Sequence of chain 33.X:
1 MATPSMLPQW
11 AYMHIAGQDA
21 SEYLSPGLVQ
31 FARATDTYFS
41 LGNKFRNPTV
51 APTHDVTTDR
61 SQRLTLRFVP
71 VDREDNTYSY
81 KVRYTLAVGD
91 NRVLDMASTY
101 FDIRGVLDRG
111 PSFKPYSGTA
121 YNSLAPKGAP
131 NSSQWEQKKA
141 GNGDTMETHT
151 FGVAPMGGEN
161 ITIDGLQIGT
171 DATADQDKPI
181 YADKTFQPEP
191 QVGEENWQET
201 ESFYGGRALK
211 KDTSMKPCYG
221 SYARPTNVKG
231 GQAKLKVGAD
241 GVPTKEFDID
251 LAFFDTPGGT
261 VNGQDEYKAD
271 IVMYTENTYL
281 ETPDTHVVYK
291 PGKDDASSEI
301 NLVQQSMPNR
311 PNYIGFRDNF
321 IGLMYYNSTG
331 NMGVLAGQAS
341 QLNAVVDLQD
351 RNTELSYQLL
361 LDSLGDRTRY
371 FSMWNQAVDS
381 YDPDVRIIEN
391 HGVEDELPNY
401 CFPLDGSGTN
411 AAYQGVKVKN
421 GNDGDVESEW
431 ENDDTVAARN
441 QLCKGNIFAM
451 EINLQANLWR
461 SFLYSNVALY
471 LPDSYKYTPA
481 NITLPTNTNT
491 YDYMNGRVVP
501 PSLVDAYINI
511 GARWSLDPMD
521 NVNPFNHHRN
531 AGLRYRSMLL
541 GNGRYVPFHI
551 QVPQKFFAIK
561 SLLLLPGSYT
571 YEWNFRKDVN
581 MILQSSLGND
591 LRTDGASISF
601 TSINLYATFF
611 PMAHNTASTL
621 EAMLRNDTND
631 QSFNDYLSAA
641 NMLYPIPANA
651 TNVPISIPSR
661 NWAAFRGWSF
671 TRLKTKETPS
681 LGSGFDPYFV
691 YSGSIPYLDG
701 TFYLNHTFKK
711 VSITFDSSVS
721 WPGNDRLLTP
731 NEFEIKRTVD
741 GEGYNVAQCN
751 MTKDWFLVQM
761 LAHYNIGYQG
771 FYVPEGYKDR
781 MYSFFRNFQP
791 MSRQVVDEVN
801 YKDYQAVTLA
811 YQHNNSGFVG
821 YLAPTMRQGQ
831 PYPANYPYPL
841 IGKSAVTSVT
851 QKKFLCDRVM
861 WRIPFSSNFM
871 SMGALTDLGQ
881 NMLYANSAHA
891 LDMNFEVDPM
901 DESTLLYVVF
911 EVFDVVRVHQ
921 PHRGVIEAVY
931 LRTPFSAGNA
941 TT

Sequence of chain 33.V:
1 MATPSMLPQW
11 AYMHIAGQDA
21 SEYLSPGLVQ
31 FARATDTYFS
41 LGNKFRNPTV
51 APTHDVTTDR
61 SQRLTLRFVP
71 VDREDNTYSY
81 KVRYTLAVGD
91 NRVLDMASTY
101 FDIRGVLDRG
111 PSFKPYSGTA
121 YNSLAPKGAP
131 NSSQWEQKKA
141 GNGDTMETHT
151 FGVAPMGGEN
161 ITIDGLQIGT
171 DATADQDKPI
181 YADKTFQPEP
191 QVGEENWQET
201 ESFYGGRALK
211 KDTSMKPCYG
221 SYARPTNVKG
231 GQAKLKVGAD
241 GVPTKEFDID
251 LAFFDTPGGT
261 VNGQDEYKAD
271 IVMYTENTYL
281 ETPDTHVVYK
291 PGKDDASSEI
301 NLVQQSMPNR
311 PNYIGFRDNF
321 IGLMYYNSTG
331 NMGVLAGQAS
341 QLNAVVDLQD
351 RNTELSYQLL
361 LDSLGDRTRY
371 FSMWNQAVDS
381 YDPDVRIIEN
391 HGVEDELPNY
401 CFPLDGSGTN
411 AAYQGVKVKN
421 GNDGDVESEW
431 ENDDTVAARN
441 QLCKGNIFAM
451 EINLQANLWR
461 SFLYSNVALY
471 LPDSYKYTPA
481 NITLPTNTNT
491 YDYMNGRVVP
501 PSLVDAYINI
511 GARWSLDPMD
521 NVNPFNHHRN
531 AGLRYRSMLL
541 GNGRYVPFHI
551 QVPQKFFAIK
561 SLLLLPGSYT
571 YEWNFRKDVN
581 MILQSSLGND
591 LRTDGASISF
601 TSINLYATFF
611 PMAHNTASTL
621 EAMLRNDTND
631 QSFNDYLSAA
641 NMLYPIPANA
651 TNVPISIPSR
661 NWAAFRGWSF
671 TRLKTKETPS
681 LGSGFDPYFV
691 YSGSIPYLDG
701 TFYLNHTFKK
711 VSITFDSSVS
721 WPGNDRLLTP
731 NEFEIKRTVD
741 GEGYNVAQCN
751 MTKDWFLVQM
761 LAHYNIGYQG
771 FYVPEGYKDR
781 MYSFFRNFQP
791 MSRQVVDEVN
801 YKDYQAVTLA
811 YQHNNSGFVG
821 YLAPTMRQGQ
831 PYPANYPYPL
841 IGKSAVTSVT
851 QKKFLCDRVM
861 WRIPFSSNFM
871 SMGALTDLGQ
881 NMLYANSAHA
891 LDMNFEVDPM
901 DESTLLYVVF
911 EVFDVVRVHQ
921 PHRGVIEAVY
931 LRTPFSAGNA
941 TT

Binding-site contacts:
Ligand atom N contacts residue GLY42 of chain 33.V at 3.5 Å (h-bond).
Ligand atom CD1 contacts residue ARG33 of chain 33.V at 3.8 Å.
Ligand atom CB contacts residue ALA874 of chain 33.X at 3.9 Å (hydrophobic).
Ligand atom CB contacts residue GLY42 of chain 33.V at 3.7 Å.
Ligand atom OD2 contacts residue PRO864 of chain 33.X at 3.6 Å.
Ligand atom O contacts residue GLY42 of chain 33.V at 3.5 Å.
Ligand atom OD1 contacts residue ASN634 of chain 33.X at 3.2 Å (h-bond).
Ligand atom OG contacts residue PHE45 of chain 33.V at 3.3 Å (h-bond).
Ligand atom CG contacts residue GLY667 of chain 33.X at 3.7 Å.
Ligand atom CG2 contacts residue TYR636 of chain 33.X at 3.8 Å (hydrophobic).
Ligand atom OG contacts residue ARG46 of chain 33.V at 3.2 Å.
Ligand atom CE1 contacts residue ARG46 of chain 33.V at 3.7 Å.
Ligand atom CB contacts residue ARG666 of chain 33.X at 3.9 Å.
Ligand atom C contacts residue ARG666 of chain 33.X at 3.7 Å.
Ligand atom CD1 contacts residue SER21 of chain 33.V at 3.4 Å.
Ligand atom O contacts residue ALA874 of chain 33.X at 3.7 Å.
Ligand atom N contacts residue ARG666 of chain 33.X at 3.4 Å.
Ligand atom CB contacts residue ASN47 of chain 33.V at 3.7 Å.
Ligand atom N contacts residue ARG46 of chain 33.V at 3.9 Å.
Ligand atom CD1 contacts residue ARG46 of chain 33.V at 3.9 Å.
Ligand atom N contacts residue ARG666 of chain 33.X at 3.4 Å (salt-bridge).
Ligand atom OD1 contacts residue ARG666 of chain 33.X at 3.7 Å.
Ligand atom CB contacts residue GLU911 of chain 33.X at 3.6 Å.
Ligand atom O contacts residue ASN43 of chain 33.V at 3.6 Å.
Ligand atom OD1 contacts residue GLY667 of chain 33.X at 3.3 Å (h-bond).
Ligand atom CG contacts residue GLU911 of chain 33.X at 3.5 Å.
Ligand atom O contacts residue ARG46 of chain 33.V at 3.9 Å.
Ligand atom N contacts residue SER871 of chain 33.X at 3.6 Å.
Ligand atom OD2 contacts residue GLU911 of chain 33.X at 3.4 Å (salt-bridge).
Ligand atom N contacts residue GLY873 of chain 33.X at 3.8 Å.
Ligand atom N contacts residue ALA874 of chain 33.X at 3.8 Å.
Ligand atom CD2 contacts residue ALA20 of chain 33.V at 3.8 Å (hydrophobic).
Ligand atom O contacts residue ASN634 of chain 33.X at 3.0 Å (h-bond).
Ligand atom C contacts residue ASN634 of chain 33.X at 3.8 Å.
Ligand atom CD1 contacts residue ARG666 of chain 33.X at 3.9 Å.
Ligand atom OD2 contacts residue GLY667 of chain 33.X at 3.7 Å.
Ligand atom CA contacts residue ARG666 of chain 33.X at 3.6 Å.
Ligand atom ND2 contacts residue THR49 of chain 33.V at 3.9 Å.
Ligand atom CB contacts residue PHE913 of chain 33.X at 3.9 Å (hydrophobic).
Ligand atom CG contacts residue ASN634 of chain 33.X at 3.9 Å.

The protein below binds the small molecule below.
Small molecule (SMILES): CC[C@H](C)[C@H](NC(=O)[C@@H](N)CC(=O)O)C(=O)N[C@@H](CC(N)=O)C(=O)N[C@@H](Cc1ccccc1)C(=O)N[C@@H](CO)C(=O)N[C@@H](CO)C(=O)N[C@H](C=O)CC(C)C